Sequence of chain 1.A:
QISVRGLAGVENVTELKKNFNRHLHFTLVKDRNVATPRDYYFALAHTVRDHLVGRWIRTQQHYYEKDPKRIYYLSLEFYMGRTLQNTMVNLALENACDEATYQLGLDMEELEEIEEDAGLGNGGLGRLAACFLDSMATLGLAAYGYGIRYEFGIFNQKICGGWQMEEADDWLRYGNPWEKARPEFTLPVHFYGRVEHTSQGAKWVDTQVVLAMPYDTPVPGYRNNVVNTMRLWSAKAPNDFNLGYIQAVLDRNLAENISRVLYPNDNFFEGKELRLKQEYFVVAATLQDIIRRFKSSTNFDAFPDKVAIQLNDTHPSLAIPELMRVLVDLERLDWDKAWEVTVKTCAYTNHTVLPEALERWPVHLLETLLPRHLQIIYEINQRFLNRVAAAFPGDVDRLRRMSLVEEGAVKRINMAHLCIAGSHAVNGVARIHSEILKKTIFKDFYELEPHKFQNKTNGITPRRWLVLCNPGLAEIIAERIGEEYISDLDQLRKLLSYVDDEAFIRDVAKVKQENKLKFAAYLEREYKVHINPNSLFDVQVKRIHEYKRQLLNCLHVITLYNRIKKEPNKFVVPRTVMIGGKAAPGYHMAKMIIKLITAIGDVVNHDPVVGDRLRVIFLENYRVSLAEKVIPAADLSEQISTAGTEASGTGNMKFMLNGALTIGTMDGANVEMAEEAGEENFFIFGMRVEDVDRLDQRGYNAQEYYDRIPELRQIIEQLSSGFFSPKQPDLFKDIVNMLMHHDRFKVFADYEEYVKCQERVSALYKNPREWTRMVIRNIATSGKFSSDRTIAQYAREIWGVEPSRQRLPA

This small molecule binds to this protein.
Small molecule (SMILES): O=c1[nH]cnc2c1ncn2[C@@H]1O[C@H](COP(=O)(O)O)[C@@H](O)[C@H]1O

Sequence of chain 2.A:
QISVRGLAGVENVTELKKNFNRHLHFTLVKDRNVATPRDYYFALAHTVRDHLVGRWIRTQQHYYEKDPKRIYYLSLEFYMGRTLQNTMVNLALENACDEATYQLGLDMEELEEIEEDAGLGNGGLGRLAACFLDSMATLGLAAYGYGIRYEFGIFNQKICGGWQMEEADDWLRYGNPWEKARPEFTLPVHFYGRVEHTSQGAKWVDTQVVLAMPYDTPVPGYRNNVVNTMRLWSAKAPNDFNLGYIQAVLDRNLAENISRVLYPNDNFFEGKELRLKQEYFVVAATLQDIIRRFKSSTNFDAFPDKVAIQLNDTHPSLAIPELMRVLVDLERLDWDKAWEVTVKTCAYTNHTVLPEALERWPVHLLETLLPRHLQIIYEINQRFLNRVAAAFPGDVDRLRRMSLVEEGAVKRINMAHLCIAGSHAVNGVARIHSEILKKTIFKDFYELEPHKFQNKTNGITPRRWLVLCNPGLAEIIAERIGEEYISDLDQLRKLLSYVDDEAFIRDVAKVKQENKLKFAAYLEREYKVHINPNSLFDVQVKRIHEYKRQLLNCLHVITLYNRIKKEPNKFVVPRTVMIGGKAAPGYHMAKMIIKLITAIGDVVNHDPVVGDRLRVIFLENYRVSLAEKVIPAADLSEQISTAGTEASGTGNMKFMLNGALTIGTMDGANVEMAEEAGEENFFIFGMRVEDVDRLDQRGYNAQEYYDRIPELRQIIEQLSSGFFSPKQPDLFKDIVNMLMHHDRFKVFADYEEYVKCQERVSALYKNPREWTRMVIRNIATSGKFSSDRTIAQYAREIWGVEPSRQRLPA

Binding-site contacts:
Ligand atom N7 contacts residue VAL46 of chain 1.A at 4.3 Å.
Ligand atom C1' contacts residue TYR76 of chain 2.A at 3.8 Å (hydrophobic).
Ligand atom O1P contacts residue ARG311 of chain 2.A at 2.9 Å (salt-bridge).
Ligand atom C8 contacts residue TYR76 of chain 2.A at 4.1 Å (hydrophobic).
Ligand atom C5 contacts residue VAL46 of chain 1.A at 4.0 Å (hydrophobic).
Ligand atom N1 contacts residue TYR76 of chain 2.A at 3.9 Å.
Ligand atom N9 contacts residue VAL46 of chain 1.A at 4.0 Å.
Ligand atom O2' contacts residue GLN72 of chain 2.A at 4.4 Å.
Ligand atom O3' contacts residue VAL46 of chain 1.A at 4.5 Å.
Ligand atom C4 contacts residue VAL46 of chain 1.A at 3.8 Å (hydrophobic).
Ligand atom N3 contacts residue GLN73 of chain 2.A at 4.1 Å.
Ligand atom P contacts residue ARG310 of chain 2.A at 4.2 Å.
Ligand atom O3P contacts residue ARG310 of chain 2.A at 3.2 Å (salt-bridge).
Ligand atom O3P contacts residue ARG243 of chain 2.A at 4.3 Å.
Ligand atom O4' contacts residue TYR76 of chain 2.A at 4.0 Å.
Ligand atom C2' contacts residue VAL46 of chain 1.A at 3.8 Å (hydrophobic).
Ligand atom C3' contacts residue VAL46 of chain 1.A at 4.0 Å (hydrophobic).
Ligand atom N7 contacts residue TYR76 of chain 2.A at 4.0 Å.
Ligand atom O2P contacts residue ARG310 of chain 2.A at 3.4 Å (salt-bridge).
Ligand atom N3 contacts residue TYR76 of chain 2.A at 3.4 Å.
Ligand atom O2' contacts residue ASP43 of chain 1.A at 4.5 Å.
Ligand atom O3' contacts residue GLN72 of chain 2.A at 4.2 Å.
Ligand atom O3P contacts residue ARG311 of chain 2.A at 3.0 Å (salt-bridge).
Ligand atom O2' contacts residue GLN73 of chain 2.A at 3.6 Å.
Ligand atom C5 contacts residue TYR76 of chain 2.A at 3.7 Å (hydrophobic).
Ligand atom O4' contacts residue GLN72 of chain 2.A at 4.3 Å.
Ligand atom C6 contacts residue TYR76 of chain 2.A at 3.6 Å (hydrophobic).
Ligand atom O6 contacts residue TYR76 of chain 2.A at 3.8 Å.
Ligand atom P contacts residue ARG311 of chain 2.A at 3.7 Å.
Ligand atom N9 contacts residue TYR76 of chain 2.A at 3.9 Å.
Ligand atom C5' contacts residue GLN72 of chain 2.A at 4.1 Å.
Ligand atom C2 contacts residue TYR76 of chain 2.A at 3.5 Å (hydrophobic).
Ligand atom C4 contacts residue TYR76 of chain 2.A at 3.6 Å (hydrophobic).
Ligand atom N3 contacts residue VAL46 of chain 1.A at 4.0 Å.
Ligand atom C8 contacts residue VAL46 of chain 1.A at 4.3 Å (hydrophobic).